Binding-site contacts:
Ligand atom C4 contacts residue ASN154 of chain 55.A at 4.2 Å.
Ligand atom C1 contacts residue SER156 of chain 55.A at 3.3 Å.
Ligand atom O7 contacts residue ASN154 of chain 55.A at 3.6 Å.
Ligand atom N2 contacts residue ASN154 of chain 55.A at 3.0 Å (h-bond).
Ligand atom O5 contacts residue SER156 of chain 55.A at 3.9 Å.
Ligand atom C2 contacts residue SER156 of chain 55.A at 4.3 Å.
Ligand atom C2 contacts residue ASN154 of chain 55.A at 2.5 Å.
Ligand atom C1 contacts residue ASN154 of chain 55.A at 1.4 Å.
Ligand atom O5 contacts residue ASN154 of chain 55.A at 2.4 Å (h-bond).
Ligand atom C5 contacts residue ASN154 of chain 55.A at 3.6 Å.
Ligand atom C5 contacts residue SER156 of chain 55.A at 3.9 Å.
Ligand atom C7 contacts residue ASN154 of chain 55.A at 3.4 Å.
Ligand atom N2 contacts residue SER156 of chain 55.A at 4.2 Å.
Ligand atom C8 contacts residue ASN154 of chain 55.A at 3.9 Å.
Ligand atom C3 contacts residue ASN154 of chain 55.A at 3.9 Å.

A small-molecule ligand and the protein it binds are described below.
Small molecule (SMILES): CC(=O)N[C@@H]1[C@@H](O)[C@H](O)[C@@H](CO)O[C@H]1O

Sequence of chain 55.A:
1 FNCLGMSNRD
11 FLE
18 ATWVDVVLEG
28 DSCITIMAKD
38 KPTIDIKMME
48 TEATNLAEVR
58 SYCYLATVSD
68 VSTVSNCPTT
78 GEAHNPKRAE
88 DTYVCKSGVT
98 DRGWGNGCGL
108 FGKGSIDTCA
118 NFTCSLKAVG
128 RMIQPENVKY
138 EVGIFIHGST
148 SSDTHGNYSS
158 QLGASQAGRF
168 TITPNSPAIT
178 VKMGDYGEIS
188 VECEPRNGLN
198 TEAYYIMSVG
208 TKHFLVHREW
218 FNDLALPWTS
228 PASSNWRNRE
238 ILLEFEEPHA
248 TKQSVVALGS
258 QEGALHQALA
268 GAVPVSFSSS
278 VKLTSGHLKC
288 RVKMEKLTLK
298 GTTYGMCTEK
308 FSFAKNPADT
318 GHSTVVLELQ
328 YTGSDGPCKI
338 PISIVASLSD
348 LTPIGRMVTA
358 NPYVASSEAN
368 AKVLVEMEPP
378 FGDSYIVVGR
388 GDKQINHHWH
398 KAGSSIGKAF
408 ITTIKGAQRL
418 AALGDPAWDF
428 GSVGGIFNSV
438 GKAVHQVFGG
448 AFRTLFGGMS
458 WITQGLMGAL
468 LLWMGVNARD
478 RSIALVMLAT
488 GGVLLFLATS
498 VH